The small molecule below binds the protein below.
Small molecule (SMILES): CC(=O)N[C@H]1[C@H](O[C@H]2[C@H](O)[C@@H](NC(C)=O)CO[C@@H]2CO)O[C@H](CO)[C@@H](O)[C@@H]1O

Sequence of chain 37.E:
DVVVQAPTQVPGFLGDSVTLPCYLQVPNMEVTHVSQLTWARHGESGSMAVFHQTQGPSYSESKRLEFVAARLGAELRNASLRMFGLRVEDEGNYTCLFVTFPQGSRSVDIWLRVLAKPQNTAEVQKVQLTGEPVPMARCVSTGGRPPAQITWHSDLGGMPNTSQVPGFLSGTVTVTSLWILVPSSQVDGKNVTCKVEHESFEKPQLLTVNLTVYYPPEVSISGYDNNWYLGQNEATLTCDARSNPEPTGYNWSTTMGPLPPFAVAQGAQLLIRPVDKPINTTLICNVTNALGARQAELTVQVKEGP

Binding-site contacts:
Ligand atom C7 contacts residue ASN188 of chain 37.E at 3.9 Å.
Ligand atom N2 contacts residue ASN188 of chain 37.E at 3.1 Å (h-bond).
Ligand atom C1 contacts residue ASN188 of chain 37.E at 1.4 Å.
Ligand atom C5 contacts residue ASN188 of chain 37.E at 3.6 Å.
Ligand atom O7 contacts residue ASN188 of chain 37.E at 4.2 Å.
Ligand atom C4 contacts residue ASN188 of chain 37.E at 4.2 Å.
Ligand atom O6 contacts residue ASN188 of chain 37.E at 4.5 Å.
Ligand atom C3 contacts residue ASN188 of chain 37.E at 3.9 Å.
Ligand atom O5 contacts residue ASN188 of chain 37.E at 2.3 Å (h-bond).
Ligand atom C2 contacts residue ASN188 of chain 37.E at 2.6 Å.